A small-molecule ligand and the protein it binds are described below.
Small molecule (SMILES): NCCCC[C@H](NC(=O)c1ccc(O[C@@H]2O[C@H](CO)[C@H](O)[C@H](O)[C@H]2O)cc1)C(=O)N1CCCC1

Binding-site contacts:
Ligand atom C40 contacts residue CA1 of chain 1.E at 3.4 Å.
Ligand atom C40 contacts residue TYR36 of chain 1.A at 4.1 Å (hydrophobic).
Ligand atom O43 contacts residue CA1 of chain 1.E at 2.5 Å.
Ligand atom O43 contacts residue TYR36 of chain 1.A at 3.4 Å (h-bond).
Ligand atom C28 contacts residue HIS50 of chain 1.A at 3.6 Å.
Ligand atom O36 contacts residue HIS50 of chain 1.A at 3.5 Å (h-bond).
Ligand atom C44 contacts residue ASN107 of chain 1.A at 3.8 Å.
Ligand atom C32 contacts residue HIS50 of chain 1.A at 3.6 Å.
Ligand atom O41 contacts residue ASP100 of chain 1.A at 2.6 Å (salt-bridge).
Ligand atom C42 contacts residue CA1 of chain 1.E at 3.4 Å.
Ligand atom C32 contacts residue TYR36 of chain 1.A at 3.9 Å (hydrophobic).
Ligand atom C37 contacts residue ASP100 of chain 1.A at 4.1 Å.
Ligand atom C29 contacts residue HIS50 of chain 1.A at 3.5 Å.
Ligand atom C31 contacts residue HIS50 of chain 1.A at 3.5 Å.
Ligand atom O41 contacts residue TYR36 of chain 1.A at 3.1 Å (h-bond).
Ligand atom O36 contacts residue GLN53 of chain 1.A at 4.1 Å.
Ligand atom C42 contacts residue TYR36 of chain 1.A at 3.9 Å (hydrophobic).
Ligand atom O43 contacts residue ASN107 of chain 1.A at 3.0 Å (h-bond).
Ligand atom O36 contacts residue TYR36 of chain 1.A at 3.6 Å.
Ligand atom C33 contacts residue HIS50 of chain 1.A at 3.7 Å.
Ligand atom O39 contacts residue GLN53 of chain 1.A at 2.7 Å (h-bond).
Ligand atom O43 contacts residue THR104 of chain 1.A at 3.3 Å (h-bond).
Ligand atom O39 contacts residue HIS50 of chain 1.A at 2.7 Å (h-bond).
Ligand atom O34 contacts residue TYR36 of chain 1.A at 3.7 Å.
Ligand atom C37 contacts residue GLN53 of chain 1.A at 3.7 Å.
Ligand atom O45 contacts residue ASN107 of chain 1.A at 3.1 Å (h-bond).
Ligand atom C44 contacts residue TYR36 of chain 1.A at 3.5 Å (hydrophobic).
Ligand atom C42 contacts residue ASN107 of chain 1.A at 4.0 Å.
Ligand atom O41 contacts residue THR104 of chain 1.A at 3.3 Å (h-bond).
Ligand atom C38 contacts residue GLN53 of chain 1.A at 3.6 Å.
Ligand atom C38 contacts residue VAL101 of chain 1.A at 3.8 Å (hydrophobic).
Ligand atom C38 contacts residue HIS50 of chain 1.A at 3.6 Å.
Ligand atom C38 contacts residue ASP100 of chain 1.A at 3.4 Å.
Ligand atom C30 contacts residue HIS50 of chain 1.A at 3.4 Å.
Ligand atom C44 contacts residue CA1 of chain 1.E at 4.0 Å.
Ligand atom O41 contacts residue CA1 of chain 1.E at 2.5 Å.
Ligand atom C40 contacts residue THR104 of chain 1.A at 3.3 Å.
Ligand atom C40 contacts residue ASP100 of chain 1.A at 3.5 Å.
Ligand atom C42 contacts residue THR104 of chain 1.A at 4.0 Å.
Ligand atom C14 contacts residue GLU49 of chain 1.A at 4.0 Å.

Sequence of chain 1.A:
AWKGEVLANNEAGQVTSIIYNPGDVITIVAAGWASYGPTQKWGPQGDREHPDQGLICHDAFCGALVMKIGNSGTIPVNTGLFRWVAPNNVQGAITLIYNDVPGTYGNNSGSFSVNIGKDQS